Binding-site contacts:
Ligand atom O3 contacts residue GLN158 of chain 1.A at 3.2 Å (h-bond).
Ligand atom C8 contacts residue GLN158 of chain 1.A at 3.8 Å.
Ligand atom O7 contacts residue ASN162 of chain 1.A at 3.0 Å (h-bond).
Ligand atom C5 contacts residue GLY127 of chain 1.A at 3.9 Å.
Ligand atom C7 contacts residue GLY127 of chain 1.A at 4.4 Å.
Ligand atom O5 contacts residue ASN162 of chain 1.A at 2.3 Å (h-bond).
Ligand atom C3 contacts residue GLN158 of chain 1.A at 3.4 Å.
Ligand atom O6 contacts residue GLY127 of chain 1.A at 4.4 Å.
Ligand atom O5 contacts residue THR128 of chain 1.A at 3.4 Å.
Ligand atom O6 contacts residue THR128 of chain 1.A at 3.9 Å.
Ligand atom C1 contacts residue THR128 of chain 1.A at 4.4 Å.
Ligand atom N2 contacts residue GLN158 of chain 1.A at 2.9 Å (h-bond).
Ligand atom O4 contacts residue THR128 of chain 1.A at 4.3 Å.
Ligand atom C6 contacts residue THR128 of chain 1.A at 3.7 Å.
Ligand atom C1 contacts residue GLN158 of chain 1.A at 4.2 Å.
Ligand atom C5 contacts residue THR128 of chain 1.A at 4.1 Å.
Ligand atom C1 contacts residue GLY127 of chain 1.A at 4.4 Å.
Ligand atom C2 contacts residue ASN162 of chain 1.A at 2.5 Å.
Ligand atom O3 contacts residue THR128 of chain 1.A at 4.1 Å.
Ligand atom C2 contacts residue GLN158 of chain 1.A at 3.7 Å.
Ligand atom C1 contacts residue ASN162 of chain 1.A at 1.4 Å.
Ligand atom C5 contacts residue ASN162 of chain 1.A at 3.6 Å.
Ligand atom N2 contacts residue ASN162 of chain 1.A at 3.0 Å (h-bond).
Ligand atom C3 contacts residue ASN162 of chain 1.A at 3.8 Å.
Ligand atom C7 contacts residue GLN158 of chain 1.A at 3.8 Å.
Ligand atom O4 contacts residue GLY127 of chain 1.A at 3.8 Å.
Ligand atom C3 contacts residue THR128 of chain 1.A at 4.4 Å.
Ligand atom O6 contacts residue ASN162 of chain 1.A at 4.5 Å.
Ligand atom C3 contacts residue GLY127 of chain 1.A at 3.8 Å.
Ligand atom C4 contacts residue ASN162 of chain 1.A at 4.2 Å.
Ligand atom C7 contacts residue ASN162 of chain 1.A at 3.2 Å.
Ligand atom O7 contacts residue GLY127 of chain 1.A at 3.6 Å.
Ligand atom C4 contacts residue GLY127 of chain 1.A at 4.1 Å.

Sequence of chain 1.A:
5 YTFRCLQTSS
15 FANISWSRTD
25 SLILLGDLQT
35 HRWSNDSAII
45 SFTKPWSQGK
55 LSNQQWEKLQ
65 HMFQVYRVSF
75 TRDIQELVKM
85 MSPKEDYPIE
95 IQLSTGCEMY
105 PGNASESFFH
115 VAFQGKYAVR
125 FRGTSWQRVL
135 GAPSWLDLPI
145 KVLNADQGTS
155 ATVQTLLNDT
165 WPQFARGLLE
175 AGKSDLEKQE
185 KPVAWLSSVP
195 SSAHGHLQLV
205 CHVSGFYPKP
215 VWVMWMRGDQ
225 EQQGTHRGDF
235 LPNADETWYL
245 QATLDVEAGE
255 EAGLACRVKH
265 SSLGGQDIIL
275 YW

This protein binds this small molecule.
Small molecule (SMILES): CC(=O)N[C@H]1[C@H](O[C@H]2[C@H](O)[C@@H](NC(C)=O)CO[C@@H]2CO)O[C@H](CO)[C@@H](O)[C@@H]1O